Binding-site contacts:
Ligand atom O1 contacts residue VAL43 of chain 1.B at 3.8 Å.
Ligand atom O4 contacts residue MET38 of chain 1.Q at 4.5 Å.
Ligand atom O3 contacts residue VAL32 of chain 1.P at 3.4 Å.
Ligand atom C1 contacts residue VAL35 of chain 1.P at 3.8 Å (hydrophobic).
Ligand atom O1 contacts residue LYS44 of chain 1.B at 3.4 Å.
Ligand atom P1 contacts residue MET38 of chain 1.Q at 3.7 Å.
Ligand atom C1 contacts residue VAL43 of chain 1.B at 3.4 Å (hydrophobic).
Ligand atom O2 contacts residue MET39 of chain 1.Q at 4.1 Å.
Ligand atom O4 contacts residue LYS44 of chain 1.B at 3.3 Å.
Ligand atom C3 contacts residue MET38 of chain 1.Q at 4.1 Å (hydrophobic).
Ligand atom C2 contacts residue VAL43 of chain 1.B at 4.0 Å (hydrophobic).
Ligand atom C2 contacts residue VAL35 of chain 1.P at 4.4 Å (hydrophobic).
Ligand atom C5 contacts residue LYS44 of chain 1.B at 4.0 Å.
Ligand atom O5 contacts residue LYS44 of chain 1.B at 3.6 Å.
Ligand atom O3 contacts residue MET38 of chain 1.Q at 2.9 Å (h-bond).
Ligand atom O5 contacts residue MET39 of chain 1.Q at 3.0 Å (h-bond).
Ligand atom P1 contacts residue VAL32 of chain 1.P at 4.5 Å.
Ligand atom C4 contacts residue LYS44 of chain 1.B at 4.3 Å.
Ligand atom C4 contacts residue MET39 of chain 1.Q at 4.4 Å (hydrophobic).
Ligand atom C3 contacts residue LYS44 of chain 1.B at 4.3 Å.
Ligand atom O1 contacts residue VAL32 of chain 1.P at 4.4 Å.
Ligand atom O6 contacts residue LYS44 of chain 1.B at 3.4 Å.
Ligand atom C1 contacts residue LYS44 of chain 1.B at 4.2 Å.
Ligand atom C2 contacts residue VAL32 of chain 1.P at 3.8 Å (hydrophobic).
Ligand atom C2 contacts residue LYS44 of chain 1.B at 4.4 Å.
Ligand atom O2 contacts residue LYS44 of chain 1.B at 3.5 Å (salt-bridge).
Ligand atom O2 contacts residue MET38 of chain 1.Q at 3.3 Å (h-bond).
Ligand atom P1 contacts residue LYS44 of chain 1.B at 4.1 Å.

Sequence of chain 1.Q:
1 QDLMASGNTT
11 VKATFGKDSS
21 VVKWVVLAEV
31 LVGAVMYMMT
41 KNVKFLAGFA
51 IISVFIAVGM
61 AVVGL

Sequence of chain 1.B:
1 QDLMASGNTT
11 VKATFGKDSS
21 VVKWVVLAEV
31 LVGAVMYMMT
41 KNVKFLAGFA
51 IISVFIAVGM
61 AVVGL

Sequence of chain 1.P:
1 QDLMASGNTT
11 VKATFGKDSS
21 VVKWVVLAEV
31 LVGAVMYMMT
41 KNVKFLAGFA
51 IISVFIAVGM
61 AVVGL

A small-molecule ligand and the protein it binds are described below.
Small molecule (SMILES): CCOP(=O)(O)OC[C@H](O)CO